A protein and the small-molecule ligand that binds it are described below.
Small molecule (SMILES): CSc1nsc(NC(C)=O)n1

Binding-site contacts:
Ligand atom C1 contacts residue VAL317 of chain 2.A at 4.4 Å (hydrophobic).
Ligand atom N contacts residue MET316 of chain 2.A at 3.3 Å (h-bond).
Ligand atom N contacts residue VAL317 of chain 2.A at 4.2 Å.
Ligand atom N2 contacts residue VAL392 of chain 2.A at 3.7 Å.
Ligand atom O contacts residue MET316 of chain 2.A at 3.2 Å (h-bond).
Ligand atom S contacts residue VAL392 of chain 2.A at 3.7 Å.
Ligand atom C contacts residue ARG318 of chain 2.A at 4.1 Å.
Ligand atom O contacts residue ILE293 of chain 2.A at 4.2 Å.
Ligand atom C contacts residue CYS348 of chain 2.A at 4.0 Å (hydrophobic).
Ligand atom O contacts residue ARG318 of chain 2.A at 3.7 Å.
Ligand atom C1 contacts residue ARG318 of chain 2.A at 3.7 Å.
Ligand atom C3 contacts residue GLY294 of chain 2.A at 4.2 Å.
Ligand atom C1 contacts residue MET316 of chain 2.A at 3.6 Å (hydrophobic).
Ligand atom C contacts residue PRO350 of chain 2.A at 3.2 Å (hydrophobic).
Ligand atom C2 contacts residue ARG318 of chain 2.A at 3.5 Å.
Ligand atom N1 contacts residue GLY294 of chain 2.A at 3.5 Å.
Ligand atom C3 contacts residue ALA295 of chain 2.A at 4.3 Å (hydrophobic).
Ligand atom S contacts residue ARG318 of chain 2.A at 4.0 Å.
Ligand atom C contacts residue ILE293 of chain 2.A at 4.1 Å (hydrophobic).
Ligand atom N contacts residue ARG318 of chain 2.A at 3.2 Å (salt-bridge).
Ligand atom O contacts residue CYS348 of chain 2.A at 2.8 Å (h-bond).
Ligand atom N1 contacts residue ARG318 of chain 2.A at 3.9 Å.
Ligand atom O contacts residue PRO350 of chain 2.A at 3.9 Å.
Ligand atom C1 contacts residue ILE293 of chain 2.A at 4.0 Å (hydrophobic).
Ligand atom O contacts residue VAL317 of chain 2.A at 4.1 Å.
Ligand atom C4 contacts residue VAL392 of chain 2.A at 3.5 Å (hydrophobic).
Ligand atom C1 contacts residue CYS348 of chain 2.A at 3.5 Å (hydrophobic).
Ligand atom C2 contacts residue VAL392 of chain 2.A at 4.3 Å (hydrophobic).
Ligand atom C2 contacts residue GLY294 of chain 2.A at 3.8 Å.
Ligand atom C3 contacts residue VAL392 of chain 2.A at 4.2 Å (hydrophobic).
Ligand atom C contacts residue VAL349 of chain 2.A at 3.9 Å (hydrophobic).
Ligand atom S1 contacts residue ALA295 of chain 2.A at 4.2 Å.
Ligand atom O contacts residue VAL349 of chain 2.A at 4.0 Å.
Ligand atom N contacts residue GLY294 of chain 2.A at 4.0 Å.
Ligand atom C1 contacts residue VAL349 of chain 2.A at 4.5 Å (hydrophobic).
Ligand atom C1 contacts residue PRO350 of chain 2.A at 4.1 Å (hydrophobic).
Ligand atom C2 contacts residue MET316 of chain 2.A at 4.4 Å (hydrophobic).
Ligand atom N contacts residue ILE293 of chain 2.A at 4.3 Å.
Ligand atom N1 contacts residue ALA295 of chain 2.A at 3.6 Å.
Ligand atom N2 contacts residue ARG318 of chain 2.A at 4.3 Å.

Sequence of chain 2.A:
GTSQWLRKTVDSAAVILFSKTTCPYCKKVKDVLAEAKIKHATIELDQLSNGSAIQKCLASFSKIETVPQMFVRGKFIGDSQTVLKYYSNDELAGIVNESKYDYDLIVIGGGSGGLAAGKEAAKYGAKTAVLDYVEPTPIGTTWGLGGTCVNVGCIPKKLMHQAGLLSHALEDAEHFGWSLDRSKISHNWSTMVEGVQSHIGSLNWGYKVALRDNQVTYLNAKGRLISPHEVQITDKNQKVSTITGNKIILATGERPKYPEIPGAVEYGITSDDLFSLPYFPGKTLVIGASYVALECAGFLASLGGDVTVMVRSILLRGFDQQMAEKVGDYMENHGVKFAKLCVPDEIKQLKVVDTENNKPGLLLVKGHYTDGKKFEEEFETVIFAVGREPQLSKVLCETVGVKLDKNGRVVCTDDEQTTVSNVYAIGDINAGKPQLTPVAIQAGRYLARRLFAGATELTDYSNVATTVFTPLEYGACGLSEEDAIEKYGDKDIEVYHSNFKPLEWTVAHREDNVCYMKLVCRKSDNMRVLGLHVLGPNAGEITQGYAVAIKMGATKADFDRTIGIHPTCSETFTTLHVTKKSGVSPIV